Binding-site contacts:
Ligand atom O3G contacts residue LYS251 of chain 1.D at 2.8 Å (salt-bridge).
Ligand atom N3 contacts residue HIS384 of chain 1.D at 3.5 Å.
Ligand atom N6 contacts residue GLY207 of chain 1.D at 2.9 Å (h-bond).
Ligand atom O1A contacts residue THR252 of chain 1.D at 3.2 Å (h-bond).
Ligand atom C8 contacts residue ALA409 of chain 1.D at 3.3 Å (hydrophobic).
Ligand atom C2 contacts residue ASP205 of chain 1.D at 3.3 Å.
Ligand atom O2B contacts residue GLY250 of chain 1.D at 2.8 Å (h-bond).
Ligand atom N6 contacts residue ILE206 of chain 1.D at 3.3 Å.
Ligand atom C8 contacts residue GLY248 of chain 1.D at 3.4 Å.
Ligand atom PB contacts residue MG1 of chain 1.N at 3.0 Å.
Ligand atom O1B contacts residue MG1 of chain 1.N at 1.9 Å.
Ligand atom O3B contacts residue MG1 of chain 1.N at 3.2 Å.
Ligand atom O3B contacts residue LYS251 of chain 1.D at 3.2 Å (salt-bridge).
Ligand atom O1A contacts residue LYS251 of chain 1.D at 3.4 Å (salt-bridge).
Ligand atom N6 contacts residue THR249 of chain 1.D at 3.1 Å (h-bond).
Ligand atom O3G contacts residue ASN348 of chain 1.D at 2.8 Å (h-bond).
Ligand atom N7 contacts residue THR249 of chain 1.D at 3.0 Å (h-bond).
Ligand atom S1G contacts residue ARG359 of chain 1.E at 3.4 Å.
Ligand atom PB contacts residue LYS251 of chain 1.D at 3.6 Å.
Ligand atom O4' contacts residue ALA409 of chain 1.D at 3.4 Å.
Ligand atom O1A contacts residue LEU253 of chain 1.D at 2.9 Å (h-bond).
Ligand atom C8 contacts residue GLY408 of chain 1.D at 3.4 Å.
Ligand atom S1G contacts residue GLY248 of chain 1.D at 3.5 Å (h-bond).
Ligand atom O1B contacts residue THR252 of chain 1.D at 2.7 Å (h-bond).
Ligand atom O2B contacts residue THR249 of chain 1.D at 3.0 Å (h-bond).
Ligand atom O2G contacts residue MG1 of chain 1.N at 1.7 Å.
Ligand atom N7 contacts residue GLY408 of chain 1.D at 3.3 Å.
Ligand atom O1A contacts residue GLY250 of chain 1.D at 3.2 Å.
Ligand atom O3B contacts residue GLY248 of chain 1.D at 2.8 Å (h-bond).
Ligand atom S1G contacts residue ASN348 of chain 1.D at 3.3 Å (h-bond).
Ligand atom N3 contacts residue LEU253 of chain 1.D at 3.4 Å.
Ligand atom O2A contacts residue THR252 of chain 1.D at 3.5 Å.
Ligand atom O2' contacts residue HIS384 of chain 1.D at 2.9 Å (h-bond).
Ligand atom N1 contacts residue ILE380 of chain 1.D at 3.5 Å.
Ligand atom O3A contacts residue GLY248 of chain 1.D at 3.3 Å.
Ligand atom O2B contacts residue LYS251 of chain 1.D at 2.7 Å (salt-bridge).
Ligand atom N7 contacts residue GLY250 of chain 1.D at 3.5 Å.
Ligand atom N1 contacts residue GLY207 of chain 1.D at 3.0 Å (h-bond).
Ligand atom S1G contacts residue PRO247 of chain 1.D at 3.5 Å.
Ligand atom PG contacts residue MG1 of chain 1.N at 2.8 Å.

Sequence of chain 1.E:
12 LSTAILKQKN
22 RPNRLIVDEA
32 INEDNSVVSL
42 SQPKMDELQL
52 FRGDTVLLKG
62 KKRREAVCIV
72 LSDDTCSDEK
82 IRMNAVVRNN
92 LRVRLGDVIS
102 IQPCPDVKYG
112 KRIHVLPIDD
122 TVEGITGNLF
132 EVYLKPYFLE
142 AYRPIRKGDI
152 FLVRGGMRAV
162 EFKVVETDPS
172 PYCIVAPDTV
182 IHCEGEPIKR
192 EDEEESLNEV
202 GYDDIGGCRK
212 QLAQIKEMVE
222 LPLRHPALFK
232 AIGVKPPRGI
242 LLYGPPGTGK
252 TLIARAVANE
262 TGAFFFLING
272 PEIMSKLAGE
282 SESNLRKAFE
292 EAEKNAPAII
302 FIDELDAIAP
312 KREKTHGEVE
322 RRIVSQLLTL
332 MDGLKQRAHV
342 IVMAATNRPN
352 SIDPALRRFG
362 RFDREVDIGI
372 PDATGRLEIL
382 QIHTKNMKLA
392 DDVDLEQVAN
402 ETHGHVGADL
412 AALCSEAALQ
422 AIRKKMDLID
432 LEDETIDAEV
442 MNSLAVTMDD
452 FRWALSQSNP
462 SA

Sequence of chain 1.D:
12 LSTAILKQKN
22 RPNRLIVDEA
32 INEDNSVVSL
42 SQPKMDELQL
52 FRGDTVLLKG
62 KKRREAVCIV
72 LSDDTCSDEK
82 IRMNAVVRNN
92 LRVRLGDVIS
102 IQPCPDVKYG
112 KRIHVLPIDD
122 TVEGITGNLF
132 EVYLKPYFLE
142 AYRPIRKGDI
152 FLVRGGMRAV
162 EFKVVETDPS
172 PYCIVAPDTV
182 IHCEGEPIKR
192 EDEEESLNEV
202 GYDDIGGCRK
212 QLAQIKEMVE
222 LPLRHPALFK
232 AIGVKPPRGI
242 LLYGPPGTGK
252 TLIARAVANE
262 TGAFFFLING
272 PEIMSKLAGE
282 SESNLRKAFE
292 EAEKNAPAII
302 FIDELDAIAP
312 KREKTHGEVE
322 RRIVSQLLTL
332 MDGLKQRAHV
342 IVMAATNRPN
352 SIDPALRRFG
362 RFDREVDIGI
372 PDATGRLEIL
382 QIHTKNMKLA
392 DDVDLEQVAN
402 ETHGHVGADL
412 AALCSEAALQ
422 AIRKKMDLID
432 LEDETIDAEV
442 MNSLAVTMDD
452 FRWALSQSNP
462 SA

A protein and the small-molecule ligand that binds it are described below.
Small molecule (SMILES): Nc1ncnc2c1ncn2[C@@H]1O[C@H](COP(=O)(O)OP(=O)(O)OP(O)(O)=S)[C@@H](O)[C@H]1O